Binding-site contacts:
Ligand atom O7 contacts residue TRP356 of chain 1.B at 2.9 Å (h-bond).
Ligand atom C8 contacts residue TRP356 of chain 1.B at 4.4 Å (hydrophobic).
Ligand atom C3 contacts residue TRP356 of chain 1.B at 3.5 Å (hydrophobic).
Ligand atom N2 contacts residue ASN65 of chain 1.B at 2.8 Å (h-bond).
Ligand atom C8 contacts residue ARG349 of chain 1.B at 4.2 Å.
Ligand atom O7 contacts residue ASN65 of chain 1.B at 4.3 Å.
Ligand atom C4 contacts residue ASN65 of chain 1.B at 4.2 Å.
Ligand atom C2 contacts residue ASN65 of chain 1.B at 2.4 Å.
Ligand atom C3 contacts residue ASN65 of chain 1.B at 3.8 Å.
Ligand atom C7 contacts residue ASN65 of chain 1.B at 3.9 Å.
Ligand atom C7 contacts residue TRP356 of chain 1.B at 3.6 Å (hydrophobic).
Ligand atom N2 contacts residue TRP356 of chain 1.B at 4.0 Å.
Ligand atom O7 contacts residue PHE385 of chain 1.A at 3.6 Å.
Ligand atom O6 contacts residue VAL68 of chain 1.B at 4.0 Å.
Ligand atom C4 contacts residue TRP356 of chain 1.B at 3.9 Å (hydrophobic).
Ligand atom O3 contacts residue TRP356 of chain 1.B at 3.7 Å.
Ligand atom C8 contacts residue PHE385 of chain 1.A at 4.0 Å (hydrophobic).
Ligand atom C8 contacts residue LYS62 of chain 1.B at 4.1 Å.
Ligand atom C1 contacts residue TRP356 of chain 1.B at 4.3 Å (hydrophobic).
Ligand atom C5 contacts residue ASN65 of chain 1.B at 3.7 Å.
Ligand atom O5 contacts residue TRP356 of chain 1.B at 4.5 Å.
Ligand atom N2 contacts residue PHE385 of chain 1.A at 4.1 Å.
Ligand atom C1 contacts residue ASN65 of chain 1.B at 1.4 Å.
Ligand atom C5 contacts residue TRP356 of chain 1.B at 3.9 Å (hydrophobic).
Ligand atom O5 contacts residue ASN65 of chain 1.B at 2.4 Å (h-bond).
Ligand atom C2 contacts residue TRP356 of chain 1.B at 4.4 Å (hydrophobic).
Ligand atom C7 contacts residue PHE385 of chain 1.A at 3.8 Å (hydrophobic).
Ligand atom O4 contacts residue TRP356 of chain 1.B at 3.2 Å.

Sequence of chain 1.B:
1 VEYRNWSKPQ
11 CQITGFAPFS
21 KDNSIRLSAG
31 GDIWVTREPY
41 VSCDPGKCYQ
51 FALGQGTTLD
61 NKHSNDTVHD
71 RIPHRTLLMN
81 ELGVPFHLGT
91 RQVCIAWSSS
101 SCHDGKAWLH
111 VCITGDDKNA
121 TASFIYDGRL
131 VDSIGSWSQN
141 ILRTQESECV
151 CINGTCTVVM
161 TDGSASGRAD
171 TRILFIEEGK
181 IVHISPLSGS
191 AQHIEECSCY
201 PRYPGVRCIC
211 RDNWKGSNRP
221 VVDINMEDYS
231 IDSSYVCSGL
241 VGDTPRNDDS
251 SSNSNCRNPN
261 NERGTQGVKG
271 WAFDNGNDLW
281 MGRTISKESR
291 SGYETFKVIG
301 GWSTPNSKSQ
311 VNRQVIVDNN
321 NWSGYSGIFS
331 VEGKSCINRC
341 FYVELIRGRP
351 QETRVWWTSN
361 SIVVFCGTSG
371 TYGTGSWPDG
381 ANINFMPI

A protein and the small-molecule ligand that binds it are described below.
Small molecule (SMILES): CC(=O)N[C@H]1[C@H](O[C@H]2[C@H](O)[C@@H](NC(C)=O)CO[C@@H]2CO)O[C@H](CO)[C@@H](O)[C@@H]1O

Sequence of chain 1.A:
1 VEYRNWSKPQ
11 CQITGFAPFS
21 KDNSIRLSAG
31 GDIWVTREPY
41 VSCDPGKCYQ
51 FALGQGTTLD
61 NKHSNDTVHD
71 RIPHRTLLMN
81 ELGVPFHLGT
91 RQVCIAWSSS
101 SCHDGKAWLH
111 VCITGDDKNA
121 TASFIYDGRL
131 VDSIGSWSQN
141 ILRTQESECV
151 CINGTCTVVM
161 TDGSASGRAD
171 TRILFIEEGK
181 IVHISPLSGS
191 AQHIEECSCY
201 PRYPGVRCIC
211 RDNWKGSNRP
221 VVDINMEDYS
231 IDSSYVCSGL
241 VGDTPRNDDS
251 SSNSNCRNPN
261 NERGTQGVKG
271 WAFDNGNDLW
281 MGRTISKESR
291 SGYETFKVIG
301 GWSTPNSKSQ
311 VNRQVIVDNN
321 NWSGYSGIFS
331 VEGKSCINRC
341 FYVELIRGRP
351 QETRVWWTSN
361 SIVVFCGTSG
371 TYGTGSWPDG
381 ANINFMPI